Sequence of chain 1.F:
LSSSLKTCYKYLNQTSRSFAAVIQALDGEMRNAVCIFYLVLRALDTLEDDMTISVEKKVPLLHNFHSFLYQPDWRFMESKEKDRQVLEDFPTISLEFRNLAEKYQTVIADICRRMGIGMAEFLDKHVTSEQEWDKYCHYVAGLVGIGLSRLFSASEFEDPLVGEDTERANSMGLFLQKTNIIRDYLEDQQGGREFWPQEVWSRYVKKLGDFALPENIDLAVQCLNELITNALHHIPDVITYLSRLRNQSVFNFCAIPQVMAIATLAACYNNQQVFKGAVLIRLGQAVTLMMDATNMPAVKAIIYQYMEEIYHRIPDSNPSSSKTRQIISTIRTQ

A small-molecule ligand and the protein it binds are described below.
Small molecule (SMILES): CC(C)=CCC/C(C)=C/CC/C(C)=C/CS[P](=O)(O)OP(=O)(O)O

Binding-site contacts:
Ligand atom C11 contacts residue LEU201 of chain 1.F at 4.0 Å (hydrophobic).
Ligand atom C15 contacts residue ALA194 of chain 1.F at 4.1 Å (hydrophobic).
Ligand atom C12 contacts residue GLY198 of chain 1.F at 4.1 Å.
Ligand atom C10 contacts residue GLY170 of chain 1.F at 3.8 Å.
Ligand atom C1 contacts residue ASN205 of chain 1.F at 3.3 Å.
Ligand atom C5 contacts residue LEU201 of chain 1.F at 3.9 Å (hydrophobic).
Ligand atom S1 contacts residue ASN205 of chain 1.F at 3.9 Å.
Ligand atom C14 contacts residue PHE278 of chain 1.F at 4.1 Å (hydrophobic).
Ligand atom C11 contacts residue MET197 of chain 1.F at 4.1 Å (hydrophobic).
Ligand atom O3A contacts residue ASN205 of chain 1.F at 3.5 Å (h-bond).
Ligand atom O1A contacts residue ARG67 of chain 1.F at 3.0 Å (salt-bridge).
Ligand atom C9 contacts residue TYR63 of chain 1.F at 3.0 Å (hydrophobic).
Ligand atom C12 contacts residue LEU173 of chain 1.F at 4.1 Å (hydrophobic).
Ligand atom C12 contacts residue MET197 of chain 1.F at 3.6 Å (hydrophobic).
Ligand atom PA contacts residue ARG67 of chain 1.F at 4.1 Å.
Ligand atom O2B contacts residue ARG208 of chain 1.F at 3.3 Å (salt-bridge).
Ligand atom C9 contacts residue PHE44 of chain 1.F at 3.7 Å (hydrophobic).
Ligand atom C4 contacts residue GLN202 of chain 1.F at 3.1 Å.
Ligand atom C15 contacts residue TYR266 of chain 1.F at 3.5 Å (hydrophobic).
Ligand atom O2A contacts residue SER43 of chain 1.F at 4.0 Å.
Ligand atom C13 contacts residue LEU173 of chain 1.F at 3.9 Å (hydrophobic).
Ligand atom C15 contacts residue MET197 of chain 1.F at 3.6 Å (hydrophobic).
Ligand atom C14 contacts residue CYS279 of chain 1.F at 3.9 Å (hydrophobic).
Ligand atom O2A contacts residue PHE44 of chain 1.F at 4.1 Å.
Ligand atom C10 contacts residue LEU173 of chain 1.F at 3.9 Å (hydrophobic).
Ligand atom O1B contacts residue SER43 of chain 1.F at 3.5 Å (h-bond).
Ligand atom C10 contacts residue GLY198 of chain 1.F at 4.1 Å.
Ligand atom C12 contacts residue GLY170 of chain 1.F at 3.5 Å.
Ligand atom C15 contacts residue GLY170 of chain 1.F at 3.7 Å.
Ligand atom O1B contacts residue ARG42 of chain 1.F at 3.9 Å.
Ligand atom C9 contacts residue LEU201 of chain 1.F at 4.1 Å (hydrophobic).
Ligand atom C8 contacts residue VAL169 of chain 1.F at 4.0 Å (hydrophobic).
Ligand atom C7 contacts residue ALA166 of chain 1.F at 3.9 Å (hydrophobic).
Ligand atom C13 contacts residue MET197 of chain 1.F at 3.9 Å (hydrophobic).
Ligand atom C13 contacts residue GLY170 of chain 1.F at 3.9 Å.
Ligand atom C7 contacts residue VAL169 of chain 1.F at 3.8 Å (hydrophobic).
Ligand atom O3B contacts residue SER43 of chain 1.F at 3.5 Å (h-bond).
Ligand atom C5 contacts residue ALA166 of chain 1.F at 4.1 Å (hydrophobic).
Ligand atom O2A contacts residue ARG67 of chain 1.F at 4.1 Å.
Ligand atom C14 contacts residue LEU173 of chain 1.F at 3.6 Å (hydrophobic).